Binding-site contacts:
Ligand atom C2 contacts residue ALA136 of chain 1.B at 3.8 Å (hydrophobic).
Ligand atom C4 contacts residue ALA164 of chain 1.B at 4.0 Å (hydrophobic).
Ligand atom N1 contacts residue GLU140 of chain 1.B at 4.3 Å.
Ligand atom C6 contacts residue LYS137 of chain 1.B at 3.6 Å.
Ligand atom C2 contacts residue LYS137 of chain 1.B at 4.0 Å.
Ligand atom N1 contacts residue ALA136 of chain 1.B at 4.0 Å.
Ligand atom C7A contacts residue LYS137 of chain 1.B at 3.8 Å.
Ligand atom C4 contacts residue LYS137 of chain 1.B at 4.0 Å.
Ligand atom C7 contacts residue LYS137 of chain 1.B at 3.7 Å.
Ligand atom C3A contacts residue ALA164 of chain 1.B at 4.3 Å (hydrophobic).
Ligand atom C3A contacts residue LYS137 of chain 1.B at 3.9 Å.
Ligand atom C4 contacts residue SER163 of chain 1.B at 4.4 Å.
Ligand atom N3 contacts residue LYS137 of chain 1.B at 3.9 Å.
Ligand atom N3 contacts residue ALA136 of chain 1.B at 3.9 Å.
Ligand atom N1 contacts residue LYS137 of chain 1.B at 3.9 Å.
Ligand atom C5 contacts residue LYS137 of chain 1.B at 3.9 Å.
Ligand atom N3 contacts residue ALA164 of chain 1.B at 4.2 Å.

Sequence of chain 1.B:
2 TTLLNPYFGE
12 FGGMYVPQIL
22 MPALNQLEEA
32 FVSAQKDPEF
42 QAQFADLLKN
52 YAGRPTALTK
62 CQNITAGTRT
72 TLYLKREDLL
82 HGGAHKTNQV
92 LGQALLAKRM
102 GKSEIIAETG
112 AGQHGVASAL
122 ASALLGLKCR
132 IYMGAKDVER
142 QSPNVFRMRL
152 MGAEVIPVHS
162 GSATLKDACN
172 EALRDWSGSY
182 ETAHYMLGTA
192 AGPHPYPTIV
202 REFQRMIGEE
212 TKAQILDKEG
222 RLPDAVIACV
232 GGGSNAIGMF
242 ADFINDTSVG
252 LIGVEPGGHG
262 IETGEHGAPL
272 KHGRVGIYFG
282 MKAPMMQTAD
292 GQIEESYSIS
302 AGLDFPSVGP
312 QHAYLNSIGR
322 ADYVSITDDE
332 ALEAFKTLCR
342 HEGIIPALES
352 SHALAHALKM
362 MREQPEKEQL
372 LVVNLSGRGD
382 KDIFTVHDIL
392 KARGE

A protein and the small-molecule ligand that binds it are described below.
Small molecule (SMILES): c1ccc2[nH]cnc2c1